Binding-site contacts:
Ligand atom C16 contacts residue VAL32 of chain 1.A at 3.6 Å (hydrophobic).
Ligand atom C3 contacts residue VAL98 of chain 1.A at 3.5 Å (hydrophobic).
Ligand atom C19 contacts residue LEU24 of chain 1.A at 3.7 Å (hydrophobic).
Ligand atom C23 contacts residue GLU102 of chain 1.A at 3.4 Å.
Ligand atom C15 contacts residue ASP159 of chain 1.A at 3.2 Å.
Ligand atom C14 contacts residue ALA158 of chain 1.A at 3.5 Å (hydrophobic).
Ligand atom C26 contacts residue GLY25 of chain 1.A at 3.7 Å.
Ligand atom C16 contacts residue ASP159 of chain 1.A at 3.2 Å.
Ligand atom N1 contacts residue ALA45 of chain 1.A at 3.2 Å.
Ligand atom O5 contacts residue VAL98 of chain 1.A at 2.8 Å (h-bond).
Ligand atom C7 contacts residue LEU148 of chain 1.A at 3.4 Å (hydrophobic).
Ligand atom C9 contacts residue GLU96 of chain 1.A at 3.7 Å.
Ligand atom C6 contacts residue LEU148 of chain 1.A at 3.5 Å (hydrophobic).
Ligand atom C25 contacts residue LEU24 of chain 1.A at 3.2 Å (hydrophobic).
Ligand atom C8 contacts residue ALA45 of chain 1.A at 3.6 Å (hydrophobic).
Ligand atom C8 contacts residue GLU96 of chain 1.A at 3.7 Å.
Ligand atom C9 contacts residue ILE79 of chain 1.A at 3.5 Å (hydrophobic).
Ligand atom C4 contacts residue TYR97 of chain 1.A at 3.6 Å (hydrophobic).
Ligand atom C3 contacts residue GLY101 of chain 1.A at 3.6 Å.
Ligand atom O5 contacts residue TYR97 of chain 1.A at 3.0 Å.
Ligand atom C28 contacts residue GLU145 of chain 1.A at 3.0 Å.
Ligand atom C2 contacts residue GLY101 of chain 1.A at 3.6 Å.
Ligand atom C17 contacts residue VAL32 of chain 1.A at 3.6 Å (hydrophobic).
Ligand atom N1 contacts residue ILE79 of chain 1.A at 3.7 Å.
Ligand atom C10 contacts residue LEU148 of chain 1.A at 3.7 Å (hydrophobic).
Ligand atom C24 contacts residue GLU102 of chain 1.A at 3.4 Å.
Ligand atom C9 contacts residue ALA45 of chain 1.A at 3.4 Å (hydrophobic).
Ligand atom C5 contacts residue LEU24 of chain 1.A at 3.7 Å (hydrophobic).
Ligand atom C27 contacts residue GLU145 of chain 1.A at 3.2 Å.
Ligand atom O4 contacts residue GLY25 of chain 1.A at 3.2 Å.
Ligand atom N1 contacts residue GLU96 of chain 1.A at 2.7 Å (salt-bridge).
Ligand atom N4 contacts residue GLU145 of chain 1.A at 2.7 Å (salt-bridge).
Ligand atom C28 contacts residue GLU102 of chain 1.A at 3.2 Å.
Ligand atom C26 contacts residue GLY27 of chain 1.A at 3.1 Å.
Ligand atom C27 contacts residue ASN146 of chain 1.A at 2.9 Å.
Ligand atom C20 contacts residue LEU24 of chain 1.A at 3.5 Å (hydrophobic).
Ligand atom N4 contacts residue GLU102 of chain 1.A at 2.8 Å (salt-bridge).
Ligand atom C4 contacts residue VAL98 of chain 1.A at 3.3 Å (hydrophobic).
Ligand atom C1 contacts residue LEU24 of chain 1.A at 3.5 Å (hydrophobic).
Ligand atom O4 contacts residue LEU24 of chain 1.A at 3.5 Å (h-bond).

This protein binds this small molecule.
Small molecule (SMILES): CN[C@@H]1C[C@H]2O[C@@](C)([C@@H]1OC)n1c3ccccc3c3c4c(c5c6ccccc6n2c5c31)C(=O)NC4

Sequence of chain 1.A:
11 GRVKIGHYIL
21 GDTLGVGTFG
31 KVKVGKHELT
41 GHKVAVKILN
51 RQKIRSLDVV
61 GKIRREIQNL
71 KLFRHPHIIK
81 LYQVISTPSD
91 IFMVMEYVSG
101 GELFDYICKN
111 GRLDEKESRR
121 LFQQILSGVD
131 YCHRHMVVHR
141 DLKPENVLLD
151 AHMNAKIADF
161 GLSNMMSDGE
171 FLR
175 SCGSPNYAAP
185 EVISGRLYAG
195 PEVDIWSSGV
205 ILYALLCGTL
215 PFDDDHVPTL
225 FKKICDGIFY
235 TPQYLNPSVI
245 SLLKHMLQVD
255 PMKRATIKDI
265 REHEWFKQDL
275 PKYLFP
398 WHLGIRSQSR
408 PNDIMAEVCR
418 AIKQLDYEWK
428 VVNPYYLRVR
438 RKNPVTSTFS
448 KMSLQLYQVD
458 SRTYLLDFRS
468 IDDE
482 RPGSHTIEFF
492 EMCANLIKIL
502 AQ